Binding-site contacts:
Ligand atom C4 contacts residue LEU170 of chain 1.Q at 3.5 Å (hydrophobic).
Ligand atom O3A contacts residue LYS76 of chain 1.Q at 3.5 Å.
Ligand atom O5' contacts residue VAL47 of chain 1.Q at 3.7 Å.
Ligand atom O2' contacts residue HIS125 of chain 1.Q at 3.2 Å (h-bond).
Ligand atom N1 contacts residue TYR123 of chain 1.Q at 3.4 Å (h-bond).
Ligand atom O3B contacts residue MG1 of chain 1.HB at 3.0 Å.
Ligand atom O2G contacts residue ASP182 of chain 1.Q at 3.1 Å (salt-bridge).
Ligand atom O2G contacts residue ASP163 of chain 1.Q at 3.1 Å (salt-bridge).
Ligand atom N6 contacts residue PRO121 of chain 1.Q at 3.0 Å (h-bond).
Ligand atom O3A contacts residue MG1 of chain 1.HB at 3.3 Å.
Ligand atom N6 contacts residue LEU120 of chain 1.Q at 2.1 Å.
Ligand atom PB contacts residue ASP182 of chain 1.Q at 3.5 Å.
Ligand atom N3 contacts residue LEU170 of chain 1.Q at 3.5 Å.
Ligand atom O1B contacts residue SER45 of chain 1.Q at 3.3 Å (h-bond).
Ligand atom O3G contacts residue THR43 of chain 1.Q at 2.7 Å (h-bond).
Ligand atom PB contacts residue MG1 of chain 1.HB at 2.9 Å.
Ligand atom S1G contacts residue LYS165 of chain 1.Q at 2.6 Å (salt-bridge).
Ligand atom O2B contacts residue ASP182 of chain 1.Q at 2.9 Å (salt-bridge).
Ligand atom O1B contacts residue GLY42 of chain 1.Q at 3.5 Å.
Ligand atom C4 contacts residue ILE39 of chain 1.Q at 3.4 Å (hydrophobic).
Ligand atom N3 contacts residue ILE39 of chain 1.Q at 2.8 Å.
Ligand atom O3A contacts residue ASP182 of chain 1.Q at 3.1 Å (salt-bridge).
Ligand atom N3 contacts residue HIS125 of chain 1.Q at 3.5 Å.
Ligand atom O2' contacts residue LEU170 of chain 1.Q at 3.5 Å.
Ligand atom C5 contacts residue LEU170 of chain 1.Q at 3.7 Å (hydrophobic).
Ligand atom C2 contacts residue ILE39 of chain 1.Q at 3.1 Å (hydrophobic).
Ligand atom O2B contacts residue PHE44 of chain 1.Q at 3.7 Å.
Ligand atom PG contacts residue MG1 of chain 1.HB at 3.1 Å.
Ligand atom C2 contacts residue TYR122 of chain 1.Q at 3.6 Å (hydrophobic).
Ligand atom O2G contacts residue MG1 of chain 1.HB at 2.0 Å.
Ligand atom O1A contacts residue LYS76 of chain 1.Q at 2.8 Å (salt-bridge).
Ligand atom N7 contacts residue VAL181 of chain 1.Q at 3.5 Å.
Ligand atom O4' contacts residue VAL47 of chain 1.Q at 3.2 Å.
Ligand atom C6 contacts residue LEU120 of chain 1.Q at 3.3 Å (hydrophobic).
Ligand atom O2A contacts residue ASN168 of chain 1.Q at 3.0 Å (h-bond).
Ligand atom O2A contacts residue ASP182 of chain 1.Q at 3.4 Å.
Ligand atom C2 contacts residue LEU170 of chain 1.Q at 3.5 Å (hydrophobic).
Ligand atom C5' contacts residue GLU41 of chain 1.Q at 3.7 Å.
Ligand atom O2B contacts residue MG1 of chain 1.HB at 2.0 Å.
Ligand atom N1 contacts residue TYR122 of chain 1.Q at 3.6 Å.

Sequence of chain 1.J:
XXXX

Sequence of chain 1.Q:
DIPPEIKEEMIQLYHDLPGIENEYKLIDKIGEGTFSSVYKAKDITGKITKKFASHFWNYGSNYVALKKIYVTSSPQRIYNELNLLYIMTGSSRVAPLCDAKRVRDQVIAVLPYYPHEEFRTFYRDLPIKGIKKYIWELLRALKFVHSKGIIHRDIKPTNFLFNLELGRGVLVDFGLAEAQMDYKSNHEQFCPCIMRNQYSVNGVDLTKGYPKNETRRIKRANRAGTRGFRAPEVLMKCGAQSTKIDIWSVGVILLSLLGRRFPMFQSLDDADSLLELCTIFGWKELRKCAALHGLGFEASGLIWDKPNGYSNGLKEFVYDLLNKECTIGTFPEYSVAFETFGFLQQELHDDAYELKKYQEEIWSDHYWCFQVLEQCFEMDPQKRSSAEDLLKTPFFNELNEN

The small molecule below binds the protein below.
Small molecule (SMILES): Nc1ncnc2c1ncn2[C@@H]1O[C@H](COP(=O)(O)OP(=O)(O)OP(O)(O)=S)[C@@H](O)[C@H]1O